Sequence of chain 1.A:
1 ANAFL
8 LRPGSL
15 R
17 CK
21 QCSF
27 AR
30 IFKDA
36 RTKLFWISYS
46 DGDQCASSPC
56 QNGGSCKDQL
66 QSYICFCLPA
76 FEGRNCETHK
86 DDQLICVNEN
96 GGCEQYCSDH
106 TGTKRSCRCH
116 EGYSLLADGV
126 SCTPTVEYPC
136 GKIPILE

Binding-site contacts:
Ligand atom C4 contacts residue PRO54 of chain 1.A at 4.0 Å (hydrophobic).
Ligand atom C3 contacts residue SER52 of chain 1.A at 3.6 Å.
Ligand atom C1 contacts residue PRO54 of chain 1.A at 4.0 Å (hydrophobic).
Ligand atom O5 contacts residue SER52 of chain 1.A at 2.5 Å (h-bond).
Ligand atom C2 contacts residue TYR68 of chain 1.A at 4.3 Å (hydrophobic).
Ligand atom C2 contacts residue PRO54 of chain 1.A at 4.0 Å (hydrophobic).
Ligand atom C1 contacts residue GLN49 of chain 1.A at 4.2 Å.
Ligand atom C6 contacts residue PRO54 of chain 1.A at 3.9 Å (hydrophobic).
Ligand atom O4 contacts residue TYR68 of chain 1.A at 4.5 Å.
Ligand atom O2 contacts residue SER52 of chain 1.A at 2.6 Å (h-bond).
Ligand atom C4 contacts residue TYR68 of chain 1.A at 4.2 Å (hydrophobic).
Ligand atom O6 contacts residue SER52 of chain 1.A at 4.1 Å.
Ligand atom C4 contacts residue SER52 of chain 1.A at 4.2 Å.
Ligand atom C5 contacts residue SER52 of chain 1.A at 3.8 Å.
Ligand atom O6 contacts residue SER53 of chain 1.A at 4.3 Å.
Ligand atom O3 contacts residue TYR68 of chain 1.A at 3.8 Å.
Ligand atom C5 contacts residue PRO54 of chain 1.A at 3.9 Å (hydrophobic).
Ligand atom C3 contacts residue TYR68 of chain 1.A at 4.4 Å (hydrophobic).
Ligand atom C2 contacts residue GLN49 of chain 1.A at 3.5 Å.
Ligand atom C2 contacts residue SER52 of chain 1.A at 2.3 Å.
Ligand atom O2 contacts residue GLN49 of chain 1.A at 3.0 Å (h-bond).
Ligand atom C1 contacts residue SER52 of chain 1.A at 1.4 Å.
Ligand atom O5 contacts residue PRO54 of chain 1.A at 3.3 Å.
Ligand atom O6 contacts residue PRO54 of chain 1.A at 3.4 Å.

The small molecule below binds the protein below.
Small molecule (SMILES): OC[C@H]1O[C@H](O)[C@H](O)[C@@H](O)[C@@H]1O